Sequence of chain 1.A:
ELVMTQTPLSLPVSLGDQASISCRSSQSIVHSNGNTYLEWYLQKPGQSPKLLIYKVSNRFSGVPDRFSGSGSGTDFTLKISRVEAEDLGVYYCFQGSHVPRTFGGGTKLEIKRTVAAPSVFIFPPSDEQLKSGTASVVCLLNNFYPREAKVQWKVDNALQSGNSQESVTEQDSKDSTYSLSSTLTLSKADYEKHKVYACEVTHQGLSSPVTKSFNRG

Binding-site contacts:
Ligand atom P13 contacts residue ARG52 of chain 1.B at 3.6 Å.
Ligand atom N7 contacts residue TYR37 of chain 1.A at 4.1 Å.
Ligand atom P13 contacts residue TYR33 of chain 1.B at 3.8 Å.
Ligand atom O22 contacts residue ASN33 of chain 1.A at 4.1 Å.
Ligand atom C12 contacts residue ARG101 of chain 1.A at 3.1 Å.
Ligand atom N11 contacts residue TYR33 of chain 1.B at 3.6 Å.
Ligand atom C5 contacts residue GLY102 of chain 1.B at 3.4 Å.
Ligand atom C2 contacts residue ASP101 of chain 1.B at 3.6 Å.
Ligand atom C1 contacts residue GLY96 of chain 1.A at 3.7 Å.
Ligand atom C17 contacts residue HIS31 of chain 1.A at 3.8 Å.
Ligand atom O16 contacts residue ARG52 of chain 1.B at 3.4 Å (salt-bridge).
Ligand atom O15 contacts residue ARG52 of chain 1.B at 4.1 Å.
Ligand atom C6 contacts residue ASP101 of chain 1.B at 3.4 Å.
Ligand atom P13 contacts residue ARG101 of chain 1.A at 3.8 Å.
Ligand atom C1 contacts residue ASP101 of chain 1.B at 3.3 Å.
Ligand atom O8 contacts residue ASP101 of chain 1.B at 3.9 Å.
Ligand atom N7 contacts residue ALA105 of chain 1.B at 3.5 Å.
Ligand atom C10 contacts residue TYR33 of chain 1.B at 3.4 Å (hydrophobic).
Ligand atom O8 contacts residue ALA105 of chain 1.B at 3.4 Å.
Ligand atom C5 contacts residue ASP101 of chain 1.B at 3.9 Å.
Ligand atom C12 contacts residue TYR33 of chain 1.B at 4.0 Å (hydrophobic).
Ligand atom O9 contacts residue ALA105 of chain 1.B at 3.2 Å (h-bond).
Ligand atom O9 contacts residue GLU39 of chain 1.A at 4.0 Å.
Ligand atom O9 contacts residue GLY102 of chain 1.B at 3.4 Å (h-bond).
Ligand atom C2 contacts residue GLY96 of chain 1.A at 4.0 Å.
Ligand atom C2 contacts residue ARG101 of chain 1.A at 3.6 Å.
Ligand atom C19 contacts residue TYR37 of chain 1.A at 3.9 Å (hydrophobic).
Ligand atom O16 contacts residue PHE50 of chain 1.B at 4.1 Å.
Ligand atom N7 contacts residue ASP101 of chain 1.B at 3.6 Å.
Ligand atom O9 contacts residue TYR37 of chain 1.A at 4.0 Å.
Ligand atom C6 contacts residue GLY102 of chain 1.B at 3.9 Å.
Ligand atom C1 contacts residue ARG101 of chain 1.A at 3.7 Å.
Ligand atom N7 contacts residue GLY102 of chain 1.B at 3.9 Å.
Ligand atom O8 contacts residue GLU39 of chain 1.A at 3.0 Å (salt-bridge).
Ligand atom O16 contacts residue ARG101 of chain 1.A at 3.2 Å (salt-bridge).
Ligand atom C18 contacts residue HIS31 of chain 1.A at 3.5 Å.
Ligand atom O14 contacts residue TYR33 of chain 1.B at 2.6 Å (h-bond).
Ligand atom O16 contacts residue VAL99 of chain 1.A at 3.6 Å.
Ligand atom N7 contacts residue GLU39 of chain 1.A at 3.8 Å.
Ligand atom O14 contacts residue ARG52 of chain 1.B at 2.6 Å (salt-bridge).

Sequence of chain 1.B:
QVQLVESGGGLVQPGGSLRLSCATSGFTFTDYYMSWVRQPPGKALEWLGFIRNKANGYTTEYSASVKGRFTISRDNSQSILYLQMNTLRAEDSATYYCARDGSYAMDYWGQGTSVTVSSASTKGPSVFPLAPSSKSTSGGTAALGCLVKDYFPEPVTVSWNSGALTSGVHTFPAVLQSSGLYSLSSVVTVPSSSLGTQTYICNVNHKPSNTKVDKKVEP

A small-molecule ligand and the protein it binds are described below.
Small molecule (SMILES): O=C(O)CCCCN(Cc1ccc([N+](=O)[O-])cc1)CP(=O)(O)O